Sequence of chain 1.A:
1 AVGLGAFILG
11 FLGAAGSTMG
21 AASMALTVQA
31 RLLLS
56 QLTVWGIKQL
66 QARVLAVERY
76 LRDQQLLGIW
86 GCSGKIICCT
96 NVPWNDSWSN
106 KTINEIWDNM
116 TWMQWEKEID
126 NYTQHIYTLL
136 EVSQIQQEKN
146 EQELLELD

Sequence of chain 1.D:
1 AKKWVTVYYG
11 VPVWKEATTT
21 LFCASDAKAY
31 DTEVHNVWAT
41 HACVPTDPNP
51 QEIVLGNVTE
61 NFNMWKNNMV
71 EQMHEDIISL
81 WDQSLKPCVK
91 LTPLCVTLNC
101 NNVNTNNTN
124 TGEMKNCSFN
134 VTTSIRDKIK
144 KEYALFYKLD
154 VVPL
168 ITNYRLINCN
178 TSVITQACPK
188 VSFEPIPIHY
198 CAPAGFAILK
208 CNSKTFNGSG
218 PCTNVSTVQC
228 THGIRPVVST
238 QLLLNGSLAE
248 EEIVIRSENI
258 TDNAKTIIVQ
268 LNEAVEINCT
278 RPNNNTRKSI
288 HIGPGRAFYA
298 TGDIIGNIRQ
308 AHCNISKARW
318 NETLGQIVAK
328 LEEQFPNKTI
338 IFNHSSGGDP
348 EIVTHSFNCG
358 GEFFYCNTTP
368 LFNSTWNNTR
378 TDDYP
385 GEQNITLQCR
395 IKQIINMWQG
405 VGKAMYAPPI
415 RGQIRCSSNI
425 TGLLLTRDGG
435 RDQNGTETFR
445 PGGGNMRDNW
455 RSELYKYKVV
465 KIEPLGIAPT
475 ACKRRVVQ

Sequence of chain 1.C:
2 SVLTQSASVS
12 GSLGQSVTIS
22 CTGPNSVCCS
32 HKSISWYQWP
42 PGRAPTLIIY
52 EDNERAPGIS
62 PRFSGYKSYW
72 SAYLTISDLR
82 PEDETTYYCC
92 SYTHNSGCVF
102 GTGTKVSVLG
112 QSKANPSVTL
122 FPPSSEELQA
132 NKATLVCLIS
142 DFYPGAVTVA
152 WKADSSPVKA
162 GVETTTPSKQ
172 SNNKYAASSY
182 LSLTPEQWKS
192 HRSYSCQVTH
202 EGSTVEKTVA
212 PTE

The protein below binds the small molecule below.
Small molecule (SMILES): CC(=O)N[C@H]1[C@H](O[C@H]2[C@H](O)[C@@H](NC(C)=O)CO[C@@H]2CO)O[C@H](CO)[C@@H](O)[C@@H]1O[C@@H]1O[C@H](CO[C@H]2O[C@H](CO[C@H]3O[C@H](CO)[C@@H](O)[C@H](O)[C@@H]3O)[C@@H](O)[C@H](O)[C@@H]2O[C@H]2O[C@H](CO)[C@@H](O)[C@H](O)[C@@H]2O)[C@@H](O)[C@H](O[C@H]2O[C@H](CO)[C@@H](O)[C@H](O)[C@@H]2O)[C@@H]1O

Binding-site contacts:
Ligand atom C6 contacts residue ASN96 of chain 1.C at 3.3 Å.
Ligand atom C3 contacts residue GLY112 of chain 1.B at 3.4 Å.
Ligand atom C1 contacts residue ARG110 of chain 1.B at 3.5 Å.
Ligand atom C4 contacts residue HIS95 of chain 1.C at 3.4 Å.
Ligand atom O4 contacts residue ASP111 of chain 1.B at 2.8 Å (salt-bridge).
Ligand atom O6 contacts residue ASN30 of chain 1.B at 2.9 Å (h-bond).
Ligand atom C5 contacts residue ASP111 of chain 1.B at 3.5 Å.
Ligand atom C6 contacts residue ASN59 of chain 1.B at 3.3 Å.
Ligand atom O6 contacts residue PHE31 of chain 1.B at 2.5 Å (h-bond).
Ligand atom C6 contacts residue PHE31 of chain 1.B at 3.0 Å (hydrophobic).
Ligand atom C6 contacts residue ASP111 of chain 1.B at 3.4 Å.
Ligand atom O3 contacts residue HIS95 of chain 1.C at 3.6 Å.
Ligand atom O3 contacts residue GLY112 of chain 1.B at 3.3 Å (h-bond).
Ligand atom C7 contacts residue ASN57 of chain 1.D at 3.4 Å.
Ligand atom C7 contacts residue HIS33 of chain 1.B at 2.6 Å.
Ligand atom O4 contacts residue HIS95 of chain 1.C at 2.7 Å (h-bond).
Ligand atom O3 contacts residue ASP57 of chain 1.B at 2.8 Å (salt-bridge).
Ligand atom O4 contacts residue ASN59 of chain 1.B at 2.9 Å (h-bond).
Ligand atom O6 contacts residue ASN59 of chain 1.B at 2.4 Å (h-bond).
Ligand atom C3 contacts residue ARG110 of chain 1.B at 3.4 Å.
Ligand atom O7 contacts residue ALA21 of chain 1.A at 3.2 Å.
Ligand atom O7 contacts residue SER52 of chain 1.B at 3.3 Å (h-bond).
Ligand atom O6 contacts residue ASP111 of chain 1.B at 3.3 Å (salt-bridge).
Ligand atom C8 contacts residue HIS33 of chain 1.B at 1.4 Å.
Ligand atom N2 contacts residue ASN57 of chain 1.D at 2.9 Å (h-bond).
Ligand atom N2 contacts residue ARG110 of chain 1.B at 3.5 Å (salt-bridge).
Ligand atom C6 contacts residue ASP57 of chain 1.B at 3.6 Å.
Ligand atom N2 contacts residue HIS33 of chain 1.B at 3.2 Å (h-bond).
Ligand atom C2 contacts residue ASN57 of chain 1.D at 2.5 Å.
Ligand atom O6 contacts residue ASP57 of chain 1.B at 2.9 Å (salt-bridge).
Ligand atom C2 contacts residue HIS95 of chain 1.C at 3.6 Å.
Ligand atom O2 contacts residue THR115 of chain 1.B at 3.2 Å.
Ligand atom O7 contacts residue HIS33 of chain 1.B at 3.5 Å (h-bond).
Ligand atom C1 contacts residue ASN57 of chain 1.D at 1.4 Å.
Ligand atom O5 contacts residue ASN57 of chain 1.D at 2.4 Å (h-bond).
Ligand atom O2 contacts residue GLY112 of chain 1.B at 3.1 Å (h-bond).
Ligand atom O6 contacts residue ASN96 of chain 1.C at 2.5 Å (h-bond).
Ligand atom O3 contacts residue THR115 of chain 1.B at 3.3 Å (h-bond).
Ligand atom O3 contacts residue SER113 of chain 1.B at 3.2 Å (h-bond).
Ligand atom O5 contacts residue ARG110 of chain 1.B at 2.9 Å (salt-bridge).

Sequence of chain 1.B:
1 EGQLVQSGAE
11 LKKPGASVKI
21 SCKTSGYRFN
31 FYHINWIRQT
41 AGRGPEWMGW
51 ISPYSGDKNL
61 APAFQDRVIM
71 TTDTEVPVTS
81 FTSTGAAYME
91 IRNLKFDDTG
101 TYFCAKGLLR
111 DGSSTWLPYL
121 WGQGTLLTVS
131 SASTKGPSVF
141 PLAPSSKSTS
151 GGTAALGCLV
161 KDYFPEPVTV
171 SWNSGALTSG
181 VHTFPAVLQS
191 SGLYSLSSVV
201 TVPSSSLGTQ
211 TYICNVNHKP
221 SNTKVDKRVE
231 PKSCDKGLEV